Binding-site contacts:
Ligand atom C14 contacts residue ARG451 of chain 2.B at 3.7 Å.
Ligand atom C01 contacts residue ARG455 of chain 2.B at 4.1 Å.
Ligand atom N09 contacts residue HIS583 of chain 1.A at 3.6 Å.
Ligand atom C13 contacts residue HIS583 of chain 1.A at 4.1 Å.
Ligand atom O08 contacts residue HIS583 of chain 1.A at 3.5 Å.
Ligand atom N06 contacts residue THR580 of chain 1.A at 3.9 Å.
Ligand atom N09 contacts residue ARG451 of chain 2.B at 3.9 Å.
Ligand atom C10 contacts residue ARG451 of chain 2.B at 3.5 Å.
Ligand atom O08 contacts residue ARG455 of chain 2.B at 3.1 Å (salt-bridge).
Ligand atom C01 contacts residue ARG451 of chain 2.B at 3.9 Å.
Ligand atom C04 contacts residue THR581 of chain 1.A at 3.8 Å.
Ligand atom C07 contacts residue HIS583 of chain 1.A at 3.9 Å.
Ligand atom C11 contacts residue ARG451 of chain 2.B at 3.4 Å.
Ligand atom C10 contacts residue THR581 of chain 1.A at 4.1 Å.
Ligand atom N09 contacts residue THR581 of chain 1.A at 3.0 Å (h-bond).
Ligand atom C04 contacts residue ASP566 of chain 1.A at 3.8 Å.
Ligand atom C11 contacts residue HIS583 of chain 1.A at 3.5 Å.
Ligand atom C01 contacts residue TYR452 of chain 2.B at 3.9 Å (hydrophobic).
Ligand atom C10 contacts residue HIS583 of chain 1.A at 3.7 Å.
Ligand atom C12 contacts residue HIS583 of chain 1.A at 3.6 Å.
Ligand atom C05 contacts residue THR581 of chain 1.A at 4.0 Å.
Ligand atom N06 contacts residue ASP566 of chain 1.A at 4.0 Å.
Ligand atom C04 contacts residue LEU582 of chain 1.A at 3.4 Å (hydrophobic).
Ligand atom N06 contacts residue TYR452 of chain 2.B at 3.5 Å (h-bond).
Ligand atom C07 contacts residue ARG455 of chain 2.B at 3.8 Å.
Ligand atom C13 contacts residue THR581 of chain 1.A at 4.1 Å.
Ligand atom C07 contacts residue THR581 of chain 1.A at 3.5 Å.
Ligand atom C14 contacts residue HIS583 of chain 1.A at 4.0 Å.
Ligand atom N06 contacts residue GLN448 of chain 2.B at 3.8 Å.
Ligand atom C05 contacts residue ASP566 of chain 1.A at 3.2 Å.
Ligand atom C13 contacts residue ARG451 of chain 2.B at 3.9 Å.
Ligand atom S15 contacts residue ARG451 of chain 2.B at 3.5 Å (salt-bridge).
Ligand atom C12 contacts residue ARG451 of chain 2.B at 3.5 Å.
Ligand atom C12 contacts residue THR581 of chain 1.A at 3.4 Å.
Ligand atom C01 contacts residue GLN448 of chain 2.B at 3.6 Å.
Ligand atom C11 contacts residue THR581 of chain 1.A at 4.0 Å.
Ligand atom C03 contacts residue ARG455 of chain 2.B at 4.1 Å.
Ligand atom C05 contacts residue THR580 of chain 1.A at 3.8 Å.
Ligand atom C03 contacts residue THR581 of chain 1.A at 3.7 Å.
Ligand atom S15 contacts residue HIS583 of chain 1.A at 3.7 Å.

A small-molecule ligand and the protein it binds are described below.
Small molecule (SMILES): Cn1nccc1C(=O)NCc1cccs1

Sequence of chain 1.A:
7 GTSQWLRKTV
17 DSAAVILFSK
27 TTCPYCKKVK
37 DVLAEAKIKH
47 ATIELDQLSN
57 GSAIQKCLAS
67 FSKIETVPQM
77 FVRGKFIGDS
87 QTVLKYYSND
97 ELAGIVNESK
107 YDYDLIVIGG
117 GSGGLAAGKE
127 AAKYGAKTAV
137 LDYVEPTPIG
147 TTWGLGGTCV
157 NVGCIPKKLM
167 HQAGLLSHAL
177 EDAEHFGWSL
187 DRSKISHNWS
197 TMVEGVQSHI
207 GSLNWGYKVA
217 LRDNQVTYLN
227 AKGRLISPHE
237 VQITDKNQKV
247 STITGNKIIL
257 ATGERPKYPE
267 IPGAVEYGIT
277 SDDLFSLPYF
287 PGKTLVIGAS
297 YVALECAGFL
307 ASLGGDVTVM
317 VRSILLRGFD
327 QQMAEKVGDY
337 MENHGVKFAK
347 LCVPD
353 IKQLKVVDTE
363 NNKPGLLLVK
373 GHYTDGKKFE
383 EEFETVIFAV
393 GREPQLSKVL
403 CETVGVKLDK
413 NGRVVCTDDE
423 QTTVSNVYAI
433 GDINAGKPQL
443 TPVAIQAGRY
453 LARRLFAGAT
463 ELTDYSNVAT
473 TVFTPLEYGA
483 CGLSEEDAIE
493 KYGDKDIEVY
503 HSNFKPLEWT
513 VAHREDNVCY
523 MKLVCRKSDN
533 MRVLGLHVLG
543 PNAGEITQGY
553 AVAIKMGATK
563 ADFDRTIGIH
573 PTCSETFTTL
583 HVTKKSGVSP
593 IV

Sequence of chain 2.B:
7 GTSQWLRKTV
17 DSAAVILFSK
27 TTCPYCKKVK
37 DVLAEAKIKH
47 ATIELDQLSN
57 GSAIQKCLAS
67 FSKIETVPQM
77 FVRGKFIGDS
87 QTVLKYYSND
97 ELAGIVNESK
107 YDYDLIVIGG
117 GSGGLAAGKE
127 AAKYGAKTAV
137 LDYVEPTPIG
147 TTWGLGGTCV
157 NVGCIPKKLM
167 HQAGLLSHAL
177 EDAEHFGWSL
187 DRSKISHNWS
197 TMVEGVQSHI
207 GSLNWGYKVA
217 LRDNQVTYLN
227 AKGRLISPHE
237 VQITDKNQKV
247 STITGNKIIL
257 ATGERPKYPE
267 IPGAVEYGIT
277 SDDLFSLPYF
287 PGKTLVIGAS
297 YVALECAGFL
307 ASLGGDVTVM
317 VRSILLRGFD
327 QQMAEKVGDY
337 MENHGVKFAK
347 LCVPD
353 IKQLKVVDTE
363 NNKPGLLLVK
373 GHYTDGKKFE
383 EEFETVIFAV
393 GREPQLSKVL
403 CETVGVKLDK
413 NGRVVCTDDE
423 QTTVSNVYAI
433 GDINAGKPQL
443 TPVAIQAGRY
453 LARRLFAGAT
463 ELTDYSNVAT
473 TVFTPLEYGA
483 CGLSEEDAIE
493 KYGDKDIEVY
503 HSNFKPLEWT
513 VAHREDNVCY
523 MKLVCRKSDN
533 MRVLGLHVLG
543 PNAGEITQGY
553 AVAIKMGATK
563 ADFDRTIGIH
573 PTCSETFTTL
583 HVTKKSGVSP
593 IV